This small molecule binds to this protein.
Small molecule (SMILES): CC(C)=CC(=O)N[C@H]1CC(=O)NC1=O

Sequence of chain 1.B:
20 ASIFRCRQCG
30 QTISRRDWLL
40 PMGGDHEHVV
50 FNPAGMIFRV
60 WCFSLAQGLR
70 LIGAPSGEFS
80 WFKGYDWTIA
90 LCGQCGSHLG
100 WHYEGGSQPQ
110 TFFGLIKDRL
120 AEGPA

Binding-site contacts:
Ligand atom O2 contacts residue PHE78 of chain 1.B at 3.9 Å.
Ligand atom N2 contacts residue TRP100 of chain 1.B at 3.3 Å (h-bond).
Ligand atom C6 contacts residue TRP86 of chain 1.B at 3.9 Å (hydrophobic).
Ligand atom C5 contacts residue ASN51 of chain 1.B at 3.8 Å.
Ligand atom C8 contacts residue ILE88 of chain 1.B at 3.9 Å (hydrophobic).
Ligand atom N1 contacts residue SER79 of chain 1.B at 4.0 Å.
Ligand atom C1 contacts residue TRP80 of chain 1.B at 3.7 Å (hydrophobic).
Ligand atom O2 contacts residue TYR102 of chain 1.B at 2.7 Å (h-bond).
Ligand atom C6 contacts residue TRP100 of chain 1.B at 4.0 Å (hydrophobic).
Ligand atom C3 contacts residue TRP100 of chain 1.B at 3.5 Å (hydrophobic).
Ligand atom C4 contacts residue TRP86 of chain 1.B at 4.1 Å (hydrophobic).
Ligand atom C2 contacts residue SER79 of chain 1.B at 4.1 Å.
Ligand atom O2 contacts residue SER79 of chain 1.B at 3.5 Å.
Ligand atom N1 contacts residue TRP80 of chain 1.B at 3.5 Å.
Ligand atom O2 contacts residue TRP86 of chain 1.B at 3.5 Å.
Ligand atom N1 contacts residue PHE78 of chain 1.B at 2.8 Å (h-bond).
Ligand atom C5 contacts residue TRP100 of chain 1.B at 3.6 Å (hydrophobic).
Ligand atom O2 contacts residue TRP80 of chain 1.B at 3.0 Å (h-bond).
Ligand atom C9 contacts residue ASN51 of chain 1.B at 3.7 Å.
Ligand atom N1 contacts residue TRP86 of chain 1.B at 3.7 Å.
Ligand atom O3 contacts residue TRP80 of chain 1.B at 4.0 Å.
Ligand atom O1 contacts residue ASN51 of chain 1.B at 3.5 Å.
Ligand atom O1 contacts residue TRP80 of chain 1.B at 4.1 Å.
Ligand atom C2 contacts residue TYR102 of chain 1.B at 3.4 Å (hydrophobic).
Ligand atom O1 contacts residue PHE78 of chain 1.B at 3.8 Å.
Ligand atom C2 contacts residue TRP80 of chain 1.B at 3.4 Å (hydrophobic).
Ligand atom N2 contacts residue TRP86 of chain 1.B at 3.5 Å.
Ligand atom C7 contacts residue ASN51 of chain 1.B at 4.1 Å.
Ligand atom C3 contacts residue TRP86 of chain 1.B at 3.6 Å (hydrophobic).
Ligand atom C2 contacts residue TRP86 of chain 1.B at 3.5 Å (hydrophobic).
Ligand atom C4 contacts residue TRP100 of chain 1.B at 3.7 Å (hydrophobic).
Ligand atom C1 contacts residue PHE78 of chain 1.B at 3.7 Å (hydrophobic).
Ligand atom C3 contacts residue TYR102 of chain 1.B at 3.6 Å (hydrophobic).
Ligand atom C4 contacts residue TRP80 of chain 1.B at 3.5 Å (hydrophobic).
Ligand atom C1 contacts residue TRP86 of chain 1.B at 4.1 Å (hydrophobic).
Ligand atom O3 contacts residue ASN51 of chain 1.B at 2.9 Å (h-bond).
Ligand atom O1 contacts residue PRO52 of chain 1.B at 3.5 Å.
Ligand atom C2 contacts residue PHE78 of chain 1.B at 3.8 Å (hydrophobic).
Ligand atom O3 contacts residue TRP100 of chain 1.B at 3.6 Å.
Ligand atom C3 contacts residue TRP80 of chain 1.B at 3.6 Å (hydrophobic).